Sequence of chain 1.A:
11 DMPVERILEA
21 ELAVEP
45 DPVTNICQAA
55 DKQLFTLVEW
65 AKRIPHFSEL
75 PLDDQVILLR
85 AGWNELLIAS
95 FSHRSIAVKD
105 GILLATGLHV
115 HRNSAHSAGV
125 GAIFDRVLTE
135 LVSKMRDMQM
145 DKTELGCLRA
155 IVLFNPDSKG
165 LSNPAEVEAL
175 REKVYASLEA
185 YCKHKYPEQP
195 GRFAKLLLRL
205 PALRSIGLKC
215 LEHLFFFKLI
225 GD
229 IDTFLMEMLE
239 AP

A small-molecule ligand and the protein it binds are described below.
Small molecule (SMILES): c1ccc([Sn](c2ccccc2)c2ccccc2)cc1

Binding-site contacts:
Ligand atom C4 contacts residue ALA54 of chain 1.A at 3.6 Å (hydrophobic).
Ligand atom C16 contacts residue HIS217 of chain 1.A at 3.9 Å.
Ligand atom C9 contacts residue ILE50 of chain 1.A at 3.6 Å (hydrophobic).
Ligand atom C5 contacts residue ASN88 of chain 1.A at 4.0 Å.
Ligand atom SN7 contacts residue CYS214 of chain 1.A at 2.5 Å.
Ligand atom C10 contacts residue PHE95 of chain 1.A at 3.9 Å (hydrophobic).
Ligand atom C1 contacts residue CYS214 of chain 1.A at 3.6 Å (hydrophobic).
Ligand atom C11 contacts residue PHE95 of chain 1.A at 3.6 Å (hydrophobic).
Ligand atom C10 contacts residue PHE128 of chain 1.A at 3.6 Å (hydrophobic).
Ligand atom C8 contacts residue CYS214 of chain 1.A at 3.8 Å (hydrophobic).
Ligand atom C16 contacts residue LEU218 of chain 1.A at 3.9 Å (hydrophobic).
Ligand atom C8 contacts residue PHE95 of chain 1.A at 3.9 Å (hydrophobic).
Ligand atom C17 contacts residue HIS217 of chain 1.A at 3.5 Å.
Ligand atom C14 contacts residue CYS214 of chain 1.A at 3.9 Å (hydrophobic).
Ligand atom C15 contacts residue CYS214 of chain 1.A at 4.2 Å (hydrophobic).
Ligand atom C15 contacts residue HIS217 of chain 1.A at 3.3 Å.
Ligand atom C18 contacts residue VAL124 of chain 1.A at 3.8 Å (hydrophobic).
Ligand atom C6 contacts residue TRP87 of chain 1.A at 4.1 Å (hydrophobic).
Ligand atom C13 contacts residue CYS214 of chain 1.A at 3.9 Å (hydrophobic).
Ligand atom C2 contacts residue ILE50 of chain 1.A at 3.6 Å (hydrophobic).
Ligand atom C18 contacts residue HIS217 of chain 1.A at 4.1 Å.
Ligand atom C9 contacts residue PHE95 of chain 1.A at 3.7 Å (hydrophobic).
Ligand atom C11 contacts residue ILE50 of chain 1.A at 3.7 Å (hydrophobic).
Ligand atom C3 contacts residue ILE92 of chain 1.A at 3.6 Å (hydrophobic).
Ligand atom C3 contacts residue CYS214 of chain 1.A at 3.7 Å (hydrophobic).
Ligand atom C12 contacts residue VAL131 of chain 1.A at 3.6 Å (hydrophobic).
Ligand atom C17 contacts residue VAL47 of chain 1.A at 4.1 Å (hydrophobic).
Ligand atom C15 contacts residue LEU218 of chain 1.A at 4.0 Å (hydrophobic).
Ligand atom C4 contacts residue ILE50 of chain 1.A at 4.2 Å (hydrophobic).
Ligand atom C5 contacts residue ILE92 of chain 1.A at 4.0 Å (hydrophobic).
Ligand atom C13 contacts residue VAL131 of chain 1.A at 3.9 Å (hydrophobic).
Ligand atom C16 contacts residue CYS214 of chain 1.A at 3.7 Å (hydrophobic).
Ligand atom C10 contacts residue ILE106 of chain 1.A at 3.4 Å (hydrophobic).
Ligand atom C12 contacts residue ILE106 of chain 1.A at 4.2 Å (hydrophobic).
Ligand atom C6 contacts residue ALA54 of chain 1.A at 3.9 Å (hydrophobic).
Ligand atom C6 contacts residue LEU91 of chain 1.A at 4.2 Å (hydrophobic).
Ligand atom C19 contacts residue ILE127 of chain 1.A at 4.0 Å (hydrophobic).
Ligand atom C12 contacts residue PHE95 of chain 1.A at 4.2 Å (hydrophobic).
Ligand atom C12 contacts residue PHE128 of chain 1.A at 4.0 Å (hydrophobic).
Ligand atom C13 contacts residue PHE95 of chain 1.A at 4.2 Å (hydrophobic).